Binding-site contacts:
Ligand atom C1 contacts residue ASN154 of chain 4.C at 1.4 Å.
Ligand atom C5 contacts residue SER157 of chain 4.C at 4.3 Å.
Ligand atom C7 contacts residue ASN154 of chain 4.C at 3.4 Å.
Ligand atom O5 contacts residue SER156 of chain 4.C at 4.3 Å.
Ligand atom C8 contacts residue ASN154 of chain 4.C at 3.8 Å.
Ligand atom N2 contacts residue ASN154 of chain 4.C at 3.1 Å (h-bond).
Ligand atom C1 contacts residue SER157 of chain 4.C at 4.2 Å.
Ligand atom C4 contacts residue ASN154 of chain 4.C at 4.2 Å.
Ligand atom O5 contacts residue SER157 of chain 4.C at 3.5 Å (h-bond).
Ligand atom O7 contacts residue ASN154 of chain 4.C at 3.8 Å.
Ligand atom C5 contacts residue ASN154 of chain 4.C at 3.6 Å.
Ligand atom O6 contacts residue SER157 of chain 4.C at 4.4 Å.
Ligand atom C5 contacts residue SER156 of chain 4.C at 4.4 Å.
Ligand atom C6 contacts residue SER157 of chain 4.C at 4.1 Å.
Ligand atom C2 contacts residue ASN154 of chain 4.C at 2.5 Å.
Ligand atom C3 contacts residue ASN154 of chain 4.C at 3.9 Å.
Ligand atom O5 contacts residue ASN154 of chain 4.C at 2.3 Å (h-bond).
Ligand atom C1 contacts residue SER156 of chain 4.C at 4.1 Å.

Sequence of chain 4.C:
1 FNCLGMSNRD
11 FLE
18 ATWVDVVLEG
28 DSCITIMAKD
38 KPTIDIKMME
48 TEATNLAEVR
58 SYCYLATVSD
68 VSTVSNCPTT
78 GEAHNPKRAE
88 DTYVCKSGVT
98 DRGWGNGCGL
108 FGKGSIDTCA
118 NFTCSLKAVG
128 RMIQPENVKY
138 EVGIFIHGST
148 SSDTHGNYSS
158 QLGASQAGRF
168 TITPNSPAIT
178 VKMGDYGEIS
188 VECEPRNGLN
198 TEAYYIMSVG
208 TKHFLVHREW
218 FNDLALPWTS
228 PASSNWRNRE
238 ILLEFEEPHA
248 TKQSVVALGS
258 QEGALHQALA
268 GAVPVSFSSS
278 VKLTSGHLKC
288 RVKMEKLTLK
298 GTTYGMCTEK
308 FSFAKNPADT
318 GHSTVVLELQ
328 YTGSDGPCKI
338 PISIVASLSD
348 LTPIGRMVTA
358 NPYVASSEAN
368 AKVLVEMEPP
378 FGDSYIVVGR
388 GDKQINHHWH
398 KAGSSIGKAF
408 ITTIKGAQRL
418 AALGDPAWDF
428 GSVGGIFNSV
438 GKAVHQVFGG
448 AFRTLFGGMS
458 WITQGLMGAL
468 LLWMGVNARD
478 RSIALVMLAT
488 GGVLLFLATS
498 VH

A small-molecule ligand and the protein it binds are described below.
Small molecule (SMILES): CC(=O)N[C@@H]1[C@@H](O)[C@H](O)[C@@H](CO)O[C@H]1O